Binding-site contacts:
Ligand atom C5' contacts residue SER26 of chain 1.B at 3.7 Å.
Ligand atom O3G contacts residue ALA28 of chain 1.B at 2.8 Å (h-bond).
Ligand atom O1A contacts residue VAL32 of chain 1.B at 3.7 Å.
Ligand atom O3A contacts residue GLY27 of chain 1.B at 3.3 Å.
Ligand atom N6 contacts residue MET96 of chain 1.B at 3.3 Å.
Ligand atom C6 contacts residue LEU150 of chain 1.B at 3.7 Å (hydrophobic).
Ligand atom O2G contacts residue ASN148 of chain 1.B at 3.1 Å (h-bond).
Ligand atom O2A contacts residue ASP161 of chain 1.B at 2.7 Å (salt-bridge).
Ligand atom O2G contacts residue ARG147 of chain 1.B at 2.8 Å (salt-bridge).
Ligand atom O2G contacts residue ASP143 of chain 1.B at 2.6 Å (salt-bridge).
Ligand atom O3A contacts residue MG1 of chain 1.G at 3.5 Å.
Ligand atom O1B contacts residue MG1 of chain 1.G at 1.9 Å.
Ligand atom O1A contacts residue GLY30 of chain 1.B at 3.3 Å (h-bond).
Ligand atom N6 contacts residue ALA49 of chain 1.B at 3.4 Å.
Ligand atom O2A contacts residue LYS51 of chain 1.B at 3.2 Å (salt-bridge).
Ligand atom O3G contacts residue GLY27 of chain 1.B at 3.6 Å.
Ligand atom O1B contacts residue ASP161 of chain 1.B at 3.6 Å (salt-bridge).
Ligand atom N6 contacts residue LEU150 of chain 1.B at 3.6 Å.
Ligand atom N1 contacts residue MET99 of chain 1.B at 2.8 Å (h-bond).
Ligand atom C5' contacts residue VAL32 of chain 1.B at 3.7 Å (hydrophobic).
Ligand atom O2A contacts residue MG1 of chain 1.G at 1.9 Å.
Ligand atom C5' contacts residue GLY25 of chain 1.B at 3.5 Å.
Ligand atom O1A contacts residue LYS51 of chain 1.B at 2.8 Å (salt-bridge).
Ligand atom PA contacts residue MG1 of chain 1.G at 3.1 Å.
Ligand atom PG contacts residue ASP143 of chain 1.B at 3.5 Å.
Ligand atom PA contacts residue LYS51 of chain 1.B at 3.4 Å.
Ligand atom O5' contacts residue VAL32 of chain 1.B at 3.5 Å.
Ligand atom O5' contacts residue MG1 of chain 1.G at 3.5 Å.
Ligand atom C2 contacts residue MET99 of chain 1.B at 3.2 Å (hydrophobic).
Ligand atom O1G contacts residue MG1 of chain 1.G at 3.1 Å.
Ligand atom PG contacts residue ARG147 of chain 1.B at 3.6 Å.
Ligand atom O1B contacts residue ASN148 of chain 1.B at 2.8 Å (h-bond).
Ligand atom O1A contacts residue GLY27 of chain 1.B at 3.1 Å (h-bond).
Ligand atom N6 contacts residue GLN97 of chain 1.B at 3.0 Å (h-bond).
Ligand atom C8 contacts residue VAL32 of chain 1.B at 3.7 Å (hydrophobic).
Ligand atom O2' contacts residue CYS103 of chain 1.B at 3.4 Å.
Ligand atom N3B contacts residue ARG147 of chain 1.B at 3.2 Å (salt-bridge).
Ligand atom PB contacts residue MG1 of chain 1.G at 3.2 Å.
Ligand atom O3A contacts residue SER26 of chain 1.B at 3.4 Å (h-bond).
Ligand atom O1A contacts residue SER26 of chain 1.B at 3.4 Å.

The protein below binds the small molecule below.
Small molecule (SMILES): Nc1ncnc2c1ncn2[C@@H]1O[C@H](CO[P](=O)(O)O[P](=O)(O)NP(=O)(O)O)[C@@H](O)[C@H]1O

Sequence of chain 1.B:
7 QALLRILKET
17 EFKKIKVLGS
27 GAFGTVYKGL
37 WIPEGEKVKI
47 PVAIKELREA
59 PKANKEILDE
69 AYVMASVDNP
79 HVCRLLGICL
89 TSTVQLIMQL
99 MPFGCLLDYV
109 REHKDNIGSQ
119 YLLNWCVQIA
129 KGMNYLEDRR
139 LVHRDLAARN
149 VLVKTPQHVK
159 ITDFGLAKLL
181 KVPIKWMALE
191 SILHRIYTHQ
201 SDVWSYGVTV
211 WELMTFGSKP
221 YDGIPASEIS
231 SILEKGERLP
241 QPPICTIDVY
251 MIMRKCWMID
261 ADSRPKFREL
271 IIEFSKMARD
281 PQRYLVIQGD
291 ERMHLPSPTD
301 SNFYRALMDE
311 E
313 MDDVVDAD